Binding-site contacts:
Ligand atom O4 contacts residue ARG333 of chain 2.J at 3.5 Å (salt-bridge).
Ligand atom O2E contacts residue ASP307 of chain 2.J at 3.3 Å (salt-bridge).
Ligand atom C5D contacts residue HIS129 of chain 2.J at 3.3 Å.
Ligand atom O3 contacts residue ARG333 of chain 2.J at 3.4 Å (salt-bridge).
Ligand atom O7 contacts residue QPA119 of chain 2.J at 3.2 Å.
Ligand atom O3D contacts residue ARG124 of chain 2.J at 3.3 Å (salt-bridge).
Ligand atom O4U contacts residue SER165 of chain 2.J at 3.5 Å.
Ligand atom C5U contacts residue SER165 of chain 2.J at 3.2 Å.
Ligand atom O2A contacts residue ARG95 of chain 2.J at 3.5 Å (salt-bridge).
Ligand atom C6U contacts residue SER165 of chain 2.J at 3.5 Å.
Ligand atom C4U contacts residue VAL166 of chain 2.J at 3.5 Å (hydrophobic).
Ligand atom O5D contacts residue GLY167 of chain 2.J at 3.1 Å.
Ligand atom C1E contacts residue ARG373 of chain 2.J at 3.5 Å.
Ligand atom O4 contacts residue ASP307 of chain 2.J at 2.5 Å (salt-bridge).
Ligand atom O2D contacts residue ARG124 of chain 2.J at 2.8 Å (salt-bridge).
Ligand atom C4 contacts residue ASP307 of chain 2.J at 2.9 Å.
Ligand atom C7 contacts residue LYS123 of chain 2.J at 3.3 Å.
Ligand atom C3E contacts residue LEU372 of chain 2.J at 3.5 Å (hydrophobic).
Ligand atom O3D contacts residue ARG95 of chain 2.J at 2.7 Å (salt-bridge).
Ligand atom O2E contacts residue ASN23 of chain 2.J at 3.1 Å (h-bond).
Ligand atom O1E contacts residue ARG373 of chain 2.J at 2.8 Å (salt-bridge).
Ligand atom N3U contacts residue ARG124 of chain 2.J at 3.2 Å (salt-bridge).
Ligand atom C8 contacts residue QPA119 of chain 2.J at 3.1 Å.
Ligand atom O5 contacts residue ASN23 of chain 2.J at 3.5 Å (h-bond).
Ligand atom O2U contacts residue ARG124 of chain 2.J at 3.5 Å (salt-bridge).
Ligand atom C7 contacts residue QPA119 of chain 2.J at 3.2 Å.
Ligand atom O2A contacts residue ALA96 of chain 2.J at 3.1 Å.
Ligand atom O1E contacts residue ASP307 of chain 2.J at 2.9 Å (salt-bridge).
Ligand atom O2E contacts residue ARG373 of chain 2.J at 3.3 Å (salt-bridge).
Ligand atom C5U contacts residue VAL166 of chain 2.J at 3.2 Å (hydrophobic).
Ligand atom O1E contacts residue ARG333 of chain 2.J at 2.9 Å (salt-bridge).
Ligand atom N2 contacts residue LYS123 of chain 2.J at 3.2 Å (salt-bridge).
Ligand atom O2D contacts residue PRO125 of chain 2.J at 3.0 Å (h-bond).
Ligand atom O4 contacts residue PHE330 of chain 2.J at 3.0 Å.
Ligand atom O4U contacts residue VAL166 of chain 2.J at 3.2 Å (h-bond).
Ligand atom C5U contacts residue GLY167 of chain 2.J at 3.2 Å.
Ligand atom O7 contacts residue LYS123 of chain 2.J at 3.0 Å (salt-bridge).
Ligand atom C1E contacts residue ASP307 of chain 2.J at 3.4 Å.
Ligand atom O2E contacts residue LYS22 of chain 2.J at 2.9 Å (salt-bridge).
Ligand atom C6 contacts residue ASP307 of chain 2.J at 3.4 Å.

This small molecule binds to this protein.
Small molecule (SMILES): CC(=O)N[C@H]1[C@@H](O[P](=O)(O)O[P](=O)(O)OC[C@H]2O[C@@H](n3ccc(=O)[nH]c3=O)[C@H](O)[C@@H]2O)O[C@H](CO)[C@@H](O)[C@@H]1O[C@H](C)C(=O)O

Sequence of chain 2.J:
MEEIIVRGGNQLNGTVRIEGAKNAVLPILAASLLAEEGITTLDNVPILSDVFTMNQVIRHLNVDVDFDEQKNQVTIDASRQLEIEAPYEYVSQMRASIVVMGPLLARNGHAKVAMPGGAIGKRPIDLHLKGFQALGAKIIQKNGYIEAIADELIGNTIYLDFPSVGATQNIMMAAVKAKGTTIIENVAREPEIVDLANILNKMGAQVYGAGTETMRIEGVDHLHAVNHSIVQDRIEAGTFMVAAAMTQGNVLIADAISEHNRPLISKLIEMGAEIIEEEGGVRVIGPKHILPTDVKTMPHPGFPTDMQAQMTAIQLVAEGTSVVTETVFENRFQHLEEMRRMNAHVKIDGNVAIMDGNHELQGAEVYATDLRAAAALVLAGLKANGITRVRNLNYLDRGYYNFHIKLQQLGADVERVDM